Sequence of chain 1.A:
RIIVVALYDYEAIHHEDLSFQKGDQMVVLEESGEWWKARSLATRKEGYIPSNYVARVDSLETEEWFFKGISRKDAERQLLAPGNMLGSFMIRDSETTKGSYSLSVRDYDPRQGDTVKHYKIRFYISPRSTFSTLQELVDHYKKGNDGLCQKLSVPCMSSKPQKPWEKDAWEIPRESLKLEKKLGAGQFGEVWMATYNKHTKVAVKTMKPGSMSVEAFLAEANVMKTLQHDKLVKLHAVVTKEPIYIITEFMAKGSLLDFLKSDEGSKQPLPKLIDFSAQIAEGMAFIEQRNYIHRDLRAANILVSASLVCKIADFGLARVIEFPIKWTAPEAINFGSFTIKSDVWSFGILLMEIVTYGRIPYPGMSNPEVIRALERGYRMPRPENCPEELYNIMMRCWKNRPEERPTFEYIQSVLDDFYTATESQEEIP

The small molecule below binds the protein below.
Small molecule (SMILES): Nc1ncnc2c1c(-c1ccc(Oc3ccccc3)cc1)cn2C1CCOCC1

Binding-site contacts:
Ligand atom N1 contacts residue GLU262 of chain 1.A at 3.8 Å.
Ligand atom NAK contacts residue ALA216 of chain 1.A at 3.1 Å.
Ligand atom CAP contacts residue THR261 of chain 1.A at 3.8 Å.
Ligand atom CAL contacts residue ASP327 of chain 1.A at 3.8 Å.
Ligand atom C5 contacts residue LEU316 of chain 1.A at 3.8 Å (hydrophobic).
Ligand atom CBE contacts residue ASP327 of chain 1.A at 3.8 Å.
Ligand atom N1 contacts residue ALA216 of chain 1.A at 3.6 Å.
Ligand atom NAK contacts residue THR261 of chain 1.A at 2.8 Å (h-bond).
Ligand atom N1 contacts residue MET264 of chain 1.A at 3.0 Å (h-bond).
Ligand atom CBH contacts residue PHE328 of chain 1.A at 3.7 Å (hydrophobic).
Ligand atom NAG contacts residue LEU316 of chain 1.A at 3.8 Å.
Ligand atom CAV contacts residue LEU196 of chain 1.A at 3.9 Å (hydrophobic).
Ligand atom N1 contacts residue PHE263 of chain 1.A at 3.8 Å.
Ligand atom C6 contacts residue ALA216 of chain 1.A at 3.4 Å (hydrophobic).
Ligand atom CAM contacts residue LYS218 of chain 1.A at 3.5 Å.
Ligand atom CBJ contacts residue VAL246 of chain 1.A at 3.7 Å (hydrophobic).
Ligand atom CBH contacts residue ASP327 of chain 1.A at 3.3 Å.
Ligand atom CAV contacts residue VAL204 of chain 1.A at 3.7 Å (hydrophobic).
Ligand atom CAN contacts residue LYS218 of chain 1.A at 3.6 Å.
Ligand atom CBI contacts residue PHE328 of chain 1.A at 3.5 Å (hydrophobic).
Ligand atom CBI contacts residue VAL246 of chain 1.A at 3.6 Å (hydrophobic).
Ligand atom CAO contacts residue THR261 of chain 1.A at 3.5 Å.
Ligand atom C2 contacts residue MET264 of chain 1.A at 3.0 Å (hydrophobic).
Ligand atom NAG contacts residue VAL204 of chain 1.A at 3.8 Å.
Ligand atom NAK contacts residue LEU316 of chain 1.A at 3.7 Å.
Ligand atom CBF contacts residue ASP327 of chain 1.A at 3.8 Å.
Ligand atom OBD contacts residue THR261 of chain 1.A at 3.8 Å.
Ligand atom C6 contacts residue LEU316 of chain 1.A at 3.7 Å (hydrophobic).
Ligand atom N3 contacts residue MET264 of chain 1.A at 3.8 Å.
Ligand atom CBG contacts residue ASP327 of chain 1.A at 3.4 Å.
Ligand atom C4 contacts residue LEU316 of chain 1.A at 3.8 Å (hydrophobic).
Ligand atom CAO contacts residue LYS218 of chain 1.A at 3.8 Å.
Ligand atom CAI contacts residue VAL204 of chain 1.A at 3.8 Å (hydrophobic).
Ligand atom CAM contacts residue ASP327 of chain 1.A at 3.0 Å.
Ligand atom CBI contacts residue LEU248 of chain 1.A at 3.8 Å (hydrophobic).
Ligand atom CBI contacts residue ASP327 of chain 1.A at 3.4 Å.
Ligand atom CAS contacts residue SER268 of chain 1.A at 3.6 Å.
Ligand atom CAH contacts residue VAL204 of chain 1.A at 3.6 Å (hydrophobic).
Ligand atom CBJ contacts residue ASP327 of chain 1.A at 3.8 Å.
Ligand atom NAK contacts residue GLU262 of chain 1.A at 3.2 Å (salt-bridge).